Sequence of chain 30.A:
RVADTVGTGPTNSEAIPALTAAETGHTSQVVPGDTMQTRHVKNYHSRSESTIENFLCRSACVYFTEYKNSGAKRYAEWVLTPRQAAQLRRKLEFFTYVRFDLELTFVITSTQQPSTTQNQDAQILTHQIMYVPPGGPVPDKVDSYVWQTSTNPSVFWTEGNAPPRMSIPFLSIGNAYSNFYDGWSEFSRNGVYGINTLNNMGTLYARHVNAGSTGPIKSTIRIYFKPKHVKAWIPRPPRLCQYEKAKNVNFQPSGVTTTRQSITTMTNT

Sequence of chain 30.C:
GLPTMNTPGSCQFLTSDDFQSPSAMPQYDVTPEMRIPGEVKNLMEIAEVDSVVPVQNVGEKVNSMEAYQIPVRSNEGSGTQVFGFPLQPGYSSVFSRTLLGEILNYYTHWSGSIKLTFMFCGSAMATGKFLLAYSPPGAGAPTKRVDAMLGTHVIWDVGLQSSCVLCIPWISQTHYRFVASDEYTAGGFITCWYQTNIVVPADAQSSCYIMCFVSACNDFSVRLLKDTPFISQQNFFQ

Binding-site contacts:
Ligand atom C4 contacts residue ASP155 of chain 24.A at 1.9 Å.
Ligand atom C4 contacts residue SER156 of chain 24.A at 3.0 Å.
Ligand atom C3 contacts residue SER156 of chain 24.A at 3.2 Å.
Ligand atom O5 contacts residue ARG219 of chain 24.A at 3.5 Å (salt-bridge).
Ligand atom C14 contacts residue PHE76 of chain 30.A at 3.3 Å (hydrophobic).
Ligand atom N1 contacts residue ASP155 of chain 24.A at 2.5 Å (salt-bridge).
Ligand atom C5 contacts residue TYR157 of chain 24.A at 2.8 Å (hydrophobic).
Ligand atom C4 contacts residue TYR157 of chain 24.A at 3.5 Å (hydrophobic).
Ligand atom C5 contacts residue ASP155 of chain 24.A at 2.5 Å.
Ligand atom S1 contacts residue GLN234 of chain 30.C at 2.2 Å (h-bond).
Ligand atom O5 contacts residue ARG234 of chain 30.A at 2.7 Å (salt-bridge).
Ligand atom O6 contacts residue GLN160 of chain 24.A at 2.9 Å.
Ligand atom C8 contacts residue ASP155 of chain 24.A at 3.7 Å.
Ligand atom C2 contacts residue GLN160 of chain 24.A at 3.5 Å.
Ligand atom C21 contacts residue GLN160 of chain 24.A at 3.6 Å.
Ligand atom O4 contacts residue PHE236 of chain 30.C at 2.6 Å.
Ligand atom C7 contacts residue GLN234 of chain 30.C at 2.2 Å.
Ligand atom O4 contacts residue PHE76 of chain 30.A at 2.2 Å.
Ligand atom O2 contacts residue GLN234 of chain 30.C at 2.5 Å (h-bond).
Ligand atom C8 contacts residue GLN234 of chain 30.C at 2.9 Å.
Ligand atom C3 contacts residue ASP155 of chain 24.A at 3.0 Å.
Ligand atom C13 contacts residue PHE236 of chain 30.C at 3.4 Å (hydrophobic).
Ligand atom C1 contacts residue TYR157 of chain 24.A at 3.5 Å (hydrophobic).
Ligand atom O2 contacts residue TYR157 of chain 24.A at 3.4 Å.
Ligand atom C2 contacts residue SER156 of chain 24.A at 3.6 Å.
Ligand atom N1 contacts residue TYR157 of chain 24.A at 2.5 Å (h-bond).
Ligand atom C20 contacts residue PHE76 of chain 30.A at 3.2 Å (hydrophobic).
Ligand atom C1 contacts residue GLN160 of chain 24.A at 2.6 Å.
Ligand atom C12 contacts residue GLN234 of chain 30.C at 2.8 Å.
Ligand atom O6 contacts residue ARG234 of chain 30.A at 3.4 Å (salt-bridge).
Ligand atom O1 contacts residue GLN233 of chain 30.C at 3.6 Å.
Ligand atom C21 contacts residue ARG234 of chain 30.A at 3.5 Å.
Ligand atom C13 contacts residue PHE76 of chain 30.A at 2.9 Å (hydrophobic).
Ligand atom O1 contacts residue GLN234 of chain 30.C at 2.6 Å (h-bond).
Ligand atom C6 contacts residue SER156 of chain 24.A at 3.4 Å.
Ligand atom C6 contacts residue TYR157 of chain 24.A at 2.6 Å (hydrophobic).
Ligand atom N1 contacts residue SER156 of chain 24.A at 2.9 Å.
Ligand atom O2 contacts residue GLN233 of chain 30.C at 2.9 Å (h-bond).
Ligand atom C6 contacts residue GLN160 of chain 24.A at 2.9 Å.
Ligand atom C5 contacts residue SER156 of chain 24.A at 2.9 Å.

A protein and the small-molecule ligand that binds it are described below.
Small molecule (SMILES): O=C(O)c1ccc(NS(=O)(=O)c2ccc(N3C(=O)c4ccccc4C3=O)cc2)cc1

Sequence of chain 24.A:
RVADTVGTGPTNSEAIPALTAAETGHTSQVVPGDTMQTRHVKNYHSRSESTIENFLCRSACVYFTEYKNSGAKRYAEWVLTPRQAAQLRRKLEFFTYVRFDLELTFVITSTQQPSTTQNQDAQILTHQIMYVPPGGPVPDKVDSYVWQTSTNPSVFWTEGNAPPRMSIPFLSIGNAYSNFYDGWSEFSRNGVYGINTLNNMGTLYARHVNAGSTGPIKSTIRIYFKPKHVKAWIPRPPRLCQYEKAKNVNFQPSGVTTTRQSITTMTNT